Binding-site contacts:
Ligand atom C2' contacts residue THR48 of chain 1.C at 3.6 Å.
Ligand atom SB contacts residue MG1 of chain 1.N at 3.5 Å.
Ligand atom O1A contacts residue THR48 of chain 1.C at 2.5 Å (h-bond).
Ligand atom O1A contacts residue GLY45 of chain 1.C at 3.6 Å.
Ligand atom C5 contacts residue THR185 of chain 1.C at 3.3 Å.
Ligand atom N6 contacts residue CYS188 of chain 1.C at 2.8 Å (h-bond).
Ligand atom N7 contacts residue THR185 of chain 1.C at 3.4 Å (h-bond).
Ligand atom O1B contacts residue LYS46 of chain 1.C at 2.7 Å (salt-bridge).
Ligand atom N6 contacts residue CYS193 of chain 1.C at 3.2 Å (h-bond).
Ligand atom C4 contacts residue THR185 of chain 1.C at 3.7 Å.
Ligand atom N3 contacts residue THR48 of chain 1.C at 3.6 Å.
Ligand atom C2 contacts residue THR48 of chain 1.C at 3.7 Å.
Ligand atom SB contacts residue GLY43 of chain 1.C at 3.6 Å (h-bond).
Ligand atom C2 contacts residue GLY45 of chain 1.C at 3.6 Å.
Ligand atom O3A contacts residue GLY45 of chain 1.C at 3.2 Å (h-bond).
Ligand atom C5' contacts residue GLY45 of chain 1.C at 3.6 Å.
Ligand atom O1A contacts residue THR47 of chain 1.C at 3.6 Å (h-bond).
Ligand atom N1 contacts residue THR185 of chain 1.C at 3.6 Å.
Ligand atom O1B contacts residue GLY45 of chain 1.C at 3.1 Å (h-bond).
Ligand atom C6 contacts residue THR185 of chain 1.C at 3.3 Å.
Ligand atom O3B contacts residue MG1 of chain 1.N at 3.5 Å.
Ligand atom N6 contacts residue THR185 of chain 1.C at 3.5 Å (h-bond).
Ligand atom O2B contacts residue MG1 of chain 1.N at 2.5 Å.
Ligand atom N3 contacts residue GLY45 of chain 1.C at 3.7 Å.
Ligand atom O1B contacts residue LEU41 of chain 1.C at 3.5 Å (h-bond).
Ligand atom SB contacts residue LYS46 of chain 1.C at 3.5 Å (salt-bridge).
Ligand atom O3A contacts residue GLY43 of chain 1.C at 3.4 Å.
Ligand atom O4' contacts residue ARG149 of chain 1.C at 3.0 Å (salt-bridge).
Ligand atom PA contacts residue THR48 of chain 1.C at 3.6 Å.
Ligand atom O2B contacts residue LYS46 of chain 1.C at 3.5 Å (salt-bridge).
Ligand atom C5' contacts residue GLY43 of chain 1.C at 3.4 Å.
Ligand atom O2B contacts residue THR47 of chain 1.C at 2.8 Å (h-bond).
Ligand atom O5' contacts residue THR48 of chain 1.C at 3.7 Å.
Ligand atom O1B contacts residue ALA44 of chain 1.C at 3.4 Å (h-bond).
Ligand atom C3' contacts residue THR48 of chain 1.C at 3.6 Å.
Ligand atom O3B contacts residue GLY43 of chain 1.C at 2.7 Å (h-bond).
Ligand atom C5' contacts residue THR48 of chain 1.C at 3.6 Å.
Ligand atom O1B contacts residue GLY43 of chain 1.C at 3.7 Å.
Ligand atom N6 contacts residue ASP189 of chain 1.C at 3.5 Å.
Ligand atom N6 contacts residue VAL190 of chain 1.C at 3.5 Å (h-bond).

The small molecule below binds the protein below.
Small molecule (SMILES): Nc1ncnc2c1ncn2[C@@H]1O[C@H](CO[P](=O)(O)OS(=O)(=O)O)[C@@H](O)[C@H]1O

Sequence of chain 1.C:
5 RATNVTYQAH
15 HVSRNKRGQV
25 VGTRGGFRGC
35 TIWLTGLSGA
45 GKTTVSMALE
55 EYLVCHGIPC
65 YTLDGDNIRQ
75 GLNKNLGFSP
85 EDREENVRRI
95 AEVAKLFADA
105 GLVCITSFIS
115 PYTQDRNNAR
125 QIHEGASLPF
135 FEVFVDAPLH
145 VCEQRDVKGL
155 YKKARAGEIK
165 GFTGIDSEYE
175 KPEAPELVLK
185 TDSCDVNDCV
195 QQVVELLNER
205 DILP

Sequence of chain 1.D:
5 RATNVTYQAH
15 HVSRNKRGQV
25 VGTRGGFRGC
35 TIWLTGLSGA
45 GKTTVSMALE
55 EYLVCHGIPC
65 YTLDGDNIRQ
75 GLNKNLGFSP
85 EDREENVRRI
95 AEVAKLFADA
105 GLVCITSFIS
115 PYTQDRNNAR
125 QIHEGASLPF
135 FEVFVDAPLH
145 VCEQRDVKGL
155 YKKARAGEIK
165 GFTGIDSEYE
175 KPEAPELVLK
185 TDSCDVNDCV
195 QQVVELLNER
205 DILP